Binding-site contacts:
Ligand atom C17 contacts residue TYR126 of chain 1.J at 3.9 Å (hydrophobic).
Ligand atom C16 contacts residue TYR126 of chain 1.J at 3.9 Å (hydrophobic).
Ligand atom C14 contacts residue ILE10 of chain 1.M at 3.9 Å (hydrophobic).
Ligand atom C6 contacts residue GLY221 of chain 1.J at 3.8 Å.
Ligand atom O3A contacts residue HIS219 of chain 1.J at 3.6 Å.
Ligand atom C7 contacts residue GLY221 of chain 1.J at 3.5 Å.
Ligand atom O2B contacts residue HIS219 of chain 1.J at 3.2 Å (h-bond).
Ligand atom O2B contacts residue LYS266 of chain 1.J at 3.4 Å.
Ligand atom C12 contacts residue CYS225 of chain 1.J at 3.8 Å (hydrophobic).
Ligand atom C20 contacts residue PHE53 of chain 1.J at 3.9 Å (hydrophobic).
Ligand atom C10 contacts residue GLY221 of chain 1.J at 3.8 Å.
Ligand atom C19 contacts residue ASN345 of chain 1.J at 3.7 Å.
Ligand atom O3A contacts residue TYR272 of chain 1.J at 3.5 Å (h-bond).
Ligand atom O1A contacts residue ARG263 of chain 1.J at 3.0 Å (salt-bridge).
Ligand atom C14 contacts residue ARG173 of chain 1.J at 3.6 Å.
Ligand atom O3B contacts residue TYR272 of chain 1.J at 2.7 Å (h-bond).
Ligand atom C12 contacts residue ARG173 of chain 1.J at 3.9 Å.
Ligand atom C8 contacts residue GLY221 of chain 1.J at 3.5 Å.
Ligand atom O1B contacts residue ARG263 of chain 1.J at 3.9 Å.
Ligand atom C18 contacts residue TYR126 of chain 1.J at 3.9 Å (hydrophobic).
Ligand atom C15 contacts residue TYR176 of chain 1.J at 3.9 Å (hydrophobic).
Ligand atom C20 contacts residue THR49 of chain 1.J at 3.9 Å.
Ligand atom C20 contacts residue THR127 of chain 1.J at 3.7 Å.
Ligand atom C9 contacts residue TRP275 of chain 1.J at 3.7 Å (hydrophobic).
Ligand atom PB contacts residue TYR272 of chain 1.J at 3.6 Å.
Ligand atom C12 contacts residue TRP275 of chain 1.J at 3.8 Å (hydrophobic).
Ligand atom C19 contacts residue TYR126 of chain 1.J at 3.9 Å (hydrophobic).
Ligand atom O1A contacts residue LYS164 of chain 1.I at 3.9 Å.
Ligand atom O2A contacts residue LYS164 of chain 1.I at 3.8 Å.
Ligand atom PB contacts residue LYS266 of chain 1.J at 3.7 Å.
Ligand atom O2B contacts residue ARG263 of chain 1.J at 2.8 Å (salt-bridge).
Ligand atom C7 contacts residue SER222 of chain 1.J at 3.9 Å.
Ligand atom C13 contacts residue ARG173 of chain 1.J at 3.9 Å.
Ligand atom O3A contacts residue ARG263 of chain 1.J at 3.9 Å.
Ligand atom C11 contacts residue ARG173 of chain 1.J at 3.4 Å.
Ligand atom C4 contacts residue TYR200 of chain 1.I at 3.6 Å (hydrophobic).
Ligand atom C9 contacts residue CYS225 of chain 1.J at 3.9 Å (hydrophobic).
Ligand atom C10 contacts residue TRP275 of chain 1.J at 3.6 Å (hydrophobic).
Ligand atom C6 contacts residue HIS219 of chain 1.J at 3.5 Å.
Ligand atom O1B contacts residue LYS266 of chain 1.J at 2.9 Å (salt-bridge).

A protein and the small-molecule ligand that binds it are described below.
Small molecule (SMILES): CC(C)=CCC/C(C)=C/CC/C(C)=C/CC/C(C)=C/CO[P](=O)(O)OP(=O)(O)O

Sequence of chain 1.J:
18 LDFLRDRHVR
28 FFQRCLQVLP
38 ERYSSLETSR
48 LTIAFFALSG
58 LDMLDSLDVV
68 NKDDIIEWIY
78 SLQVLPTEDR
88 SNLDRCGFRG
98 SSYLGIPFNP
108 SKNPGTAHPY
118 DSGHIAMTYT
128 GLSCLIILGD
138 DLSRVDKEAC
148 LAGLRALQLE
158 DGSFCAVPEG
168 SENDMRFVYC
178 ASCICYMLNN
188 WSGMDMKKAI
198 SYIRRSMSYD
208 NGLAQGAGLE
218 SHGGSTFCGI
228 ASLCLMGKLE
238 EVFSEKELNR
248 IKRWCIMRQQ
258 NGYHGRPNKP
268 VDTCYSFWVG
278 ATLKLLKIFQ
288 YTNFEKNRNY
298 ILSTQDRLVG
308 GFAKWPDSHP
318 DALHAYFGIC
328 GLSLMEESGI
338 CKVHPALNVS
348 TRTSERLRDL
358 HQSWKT

Sequence of chain 1.I:
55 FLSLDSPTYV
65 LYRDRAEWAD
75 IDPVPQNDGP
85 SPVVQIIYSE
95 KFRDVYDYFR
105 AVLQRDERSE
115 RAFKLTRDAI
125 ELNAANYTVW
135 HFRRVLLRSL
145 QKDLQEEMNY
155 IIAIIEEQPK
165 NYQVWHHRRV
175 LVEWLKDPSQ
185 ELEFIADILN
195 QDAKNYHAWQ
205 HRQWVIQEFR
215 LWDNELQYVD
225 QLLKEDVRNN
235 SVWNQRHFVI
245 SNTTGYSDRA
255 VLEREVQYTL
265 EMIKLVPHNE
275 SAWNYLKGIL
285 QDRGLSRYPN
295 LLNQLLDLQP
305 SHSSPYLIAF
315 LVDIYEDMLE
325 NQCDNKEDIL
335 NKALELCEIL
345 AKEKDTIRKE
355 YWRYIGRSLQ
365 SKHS

Sequence of chain 1.M:
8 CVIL